Binding-site contacts:
Ligand atom O12 contacts residue GLY417 of chain 1.A at 4.0 Å.
Ligand atom O5 contacts residue LYS484 of chain 1.A at 3.9 Å.
Ligand atom C6 contacts residue ARG302 of chain 1.A at 3.5 Å.
Ligand atom C8B contacts residue PHE416 of chain 1.A at 3.9 Å (hydrophobic).
Ligand atom O52 contacts residue ARG302 of chain 1.A at 2.8 Å (salt-bridge).
Ligand atom C2B contacts residue PHE416 of chain 1.A at 4.3 Å (hydrophobic).
Ligand atom O12 contacts residue GLN418 of chain 1.A at 3.4 Å.
Ligand atom O43 contacts residue ARG584 of chain 1.A at 4.5 Å.
Ligand atom O53 contacts residue ARG302 of chain 1.A at 3.5 Å (salt-bridge).
Ligand atom C5 contacts residue ARG302 of chain 1.A at 3.4 Å.
Ligand atom C1C contacts residue THR419 of chain 1.A at 3.9 Å.
Ligand atom O1 contacts residue ARG302 of chain 1.A at 3.9 Å.
Ligand atom O13 contacts residue THR419 of chain 1.A at 4.2 Å.
Ligand atom C7B contacts residue PHE416 of chain 1.A at 3.7 Å (hydrophobic).
Ligand atom O1B contacts residue PHE416 of chain 1.A at 3.1 Å (h-bond).
Ligand atom P1 contacts residue GLN418 of chain 1.A at 4.2 Å.
Ligand atom C5B contacts residue PHE416 of chain 1.A at 3.9 Å (hydrophobic).
Ligand atom O6 contacts residue ARG302 of chain 1.A at 2.9 Å (salt-bridge).
Ligand atom P5 contacts residue ARG302 of chain 1.A at 3.8 Å.
Ligand atom O1B contacts residue GLN418 of chain 1.A at 4.0 Å.
Ligand atom O42 contacts residue ARG584 of chain 1.A at 3.2 Å (salt-bridge).
Ligand atom C1B contacts residue PHE416 of chain 1.A at 4.1 Å (hydrophobic).
Ligand atom O11 contacts residue THR419 of chain 1.A at 4.3 Å.
Ligand atom C3B contacts residue PHE416 of chain 1.A at 3.4 Å (hydrophobic).
Ligand atom C8A contacts residue MET491 of chain 1.A at 4.5 Å (hydrophobic).
Ligand atom O5 contacts residue ARG302 of chain 1.A at 4.1 Å.
Ligand atom O1B contacts residue GLY417 of chain 1.A at 3.1 Å (h-bond).
Ligand atom O11 contacts residue GLN418 of chain 1.A at 3.4 Å (h-bond).
Ligand atom C1 contacts residue ARG302 of chain 1.A at 3.5 Å.
Ligand atom C6B contacts residue PHE416 of chain 1.A at 4.3 Å (hydrophobic).
Ligand atom C1B contacts residue GLY417 of chain 1.A at 4.1 Å.

A small-molecule ligand and the protein it binds are described below.
Small molecule (SMILES): CCCCCCCC(=O)OC[C@H](COP(=O)(O)O[C@@H]1[C@H](O)[C@H](O)[C@@H](OP(=O)(O)O)[C@H](OP(=O)(O)O)[C@H]1O)OC(=O)CCCCCCC

Sequence of chain 1.A:
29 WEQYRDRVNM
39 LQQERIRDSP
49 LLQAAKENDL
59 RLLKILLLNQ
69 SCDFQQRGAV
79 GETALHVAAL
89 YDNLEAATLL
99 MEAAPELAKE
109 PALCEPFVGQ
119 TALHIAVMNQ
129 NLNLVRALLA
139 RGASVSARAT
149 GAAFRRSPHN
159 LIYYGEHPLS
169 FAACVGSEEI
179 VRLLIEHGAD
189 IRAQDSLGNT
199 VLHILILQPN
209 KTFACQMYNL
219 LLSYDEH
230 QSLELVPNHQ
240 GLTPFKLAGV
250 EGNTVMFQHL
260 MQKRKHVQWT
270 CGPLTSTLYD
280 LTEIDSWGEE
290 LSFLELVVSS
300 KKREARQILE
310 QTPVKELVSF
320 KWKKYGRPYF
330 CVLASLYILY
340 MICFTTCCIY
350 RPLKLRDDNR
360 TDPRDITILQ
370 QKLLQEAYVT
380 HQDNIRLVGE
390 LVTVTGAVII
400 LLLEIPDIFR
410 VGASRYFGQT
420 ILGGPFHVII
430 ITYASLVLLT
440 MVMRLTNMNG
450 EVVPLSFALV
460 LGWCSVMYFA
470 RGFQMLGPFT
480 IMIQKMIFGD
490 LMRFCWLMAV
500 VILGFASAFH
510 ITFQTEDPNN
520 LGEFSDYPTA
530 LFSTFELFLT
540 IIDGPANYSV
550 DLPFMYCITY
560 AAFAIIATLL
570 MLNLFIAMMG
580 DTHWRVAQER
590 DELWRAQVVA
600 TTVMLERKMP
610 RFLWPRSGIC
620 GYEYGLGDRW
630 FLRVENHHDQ